Sequence of chain 2.A:
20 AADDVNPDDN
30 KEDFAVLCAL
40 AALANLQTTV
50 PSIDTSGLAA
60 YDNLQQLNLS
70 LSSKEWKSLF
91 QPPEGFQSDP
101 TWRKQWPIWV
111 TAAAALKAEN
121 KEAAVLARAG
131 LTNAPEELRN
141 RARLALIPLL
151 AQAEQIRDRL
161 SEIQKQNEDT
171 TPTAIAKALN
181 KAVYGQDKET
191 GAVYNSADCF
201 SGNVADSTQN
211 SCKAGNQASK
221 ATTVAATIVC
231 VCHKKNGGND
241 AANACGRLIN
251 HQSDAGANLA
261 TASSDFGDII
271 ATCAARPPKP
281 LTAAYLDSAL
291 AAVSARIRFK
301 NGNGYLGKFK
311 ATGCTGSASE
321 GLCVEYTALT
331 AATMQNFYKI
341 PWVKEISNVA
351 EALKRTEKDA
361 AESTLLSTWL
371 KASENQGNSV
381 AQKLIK

This protein binds this small molecule.
Small molecule (SMILES): OC[C@H]1O[C@H](O)[C@H](O)[C@@H](O)[C@@H]1O

Binding-site contacts:
Ligand atom C3 contacts residue SER317 of chain 2.A at 2.9 Å.
Ligand atom C2 contacts residue SER319 of chain 2.A at 4.1 Å.
Ligand atom C4 contacts residue SER317 of chain 2.A at 3.5 Å.
Ligand atom C1 contacts residue LYS235 of chain 2.A at 4.1 Å.
Ligand atom C2 contacts residue SER317 of chain 2.A at 2.4 Å.
Ligand atom C3 contacts residue SER319 of chain 2.A at 4.0 Å.
Ligand atom C5 contacts residue GLU320 of chain 2.A at 3.9 Å.
Ligand atom O5 contacts residue ASN239 of chain 2.A at 4.0 Å.
Ligand atom C1 contacts residue SER317 of chain 2.A at 1.5 Å.
Ligand atom C1 contacts residue ALA318 of chain 2.A at 3.7 Å (hydrophobic).
Ligand atom C5 contacts residue SER317 of chain 2.A at 2.9 Å.
Ligand atom O5 contacts residue SER317 of chain 2.A at 2.4 Å (h-bond).
Ligand atom O2 contacts residue SER319 of chain 2.A at 3.0 Å (h-bond).
Ligand atom C3 contacts residue GLU320 of chain 2.A at 4.2 Å.
Ligand atom C2 contacts residue ASN239 of chain 2.A at 3.6 Å.
Ligand atom O2 contacts residue ASN239 of chain 2.A at 3.8 Å.
Ligand atom C6 contacts residue SER317 of chain 2.A at 4.3 Å.
Ligand atom C1 contacts residue ASN239 of chain 2.A at 3.5 Å.
Ligand atom C4 contacts residue GLU320 of chain 2.A at 3.9 Å.
Ligand atom O3 contacts residue SER319 of chain 2.A at 3.9 Å.
Ligand atom O4 contacts residue SER317 of chain 2.A at 4.4 Å.
Ligand atom O5 contacts residue LYS235 of chain 2.A at 3.6 Å.
Ligand atom C2 contacts residue ALA318 of chain 2.A at 4.3 Å (hydrophobic).
Ligand atom O2 contacts residue SER317 of chain 2.A at 2.7 Å (h-bond).
Ligand atom O2 contacts residue ALA318 of chain 2.A at 3.6 Å.
Ligand atom O3 contacts residue SER317 of chain 2.A at 4.2 Å.
Ligand atom C1 contacts residue SER319 of chain 2.A at 4.4 Å.
Ligand atom O4 contacts residue GLU320 of chain 2.A at 3.2 Å (salt-bridge).